A small-molecule ligand and the protein it binds are described below.
Small molecule (SMILES): CC(=O)N[C@H]1[C@H]([C@H](O)[C@H](O)CO)O[C@@](O)(C(=O)O)C[C@@H]1O

Binding-site contacts:
Ligand atom C7 contacts residue TYR145 of chain 31.A at 3.8 Å (hydrophobic).
Ligand atom O1B contacts residue ASN148 of chain 31.A at 4.3 Å.
Ligand atom C10 contacts residue TYR250 of chain 35.A at 3.5 Å (hydrophobic).
Ligand atom O1B contacts residue SER147 of chain 31.A at 3.1 Å (h-bond).
Ligand atom C1 contacts residue SER147 of chain 31.A at 3.6 Å.
Ligand atom C4 contacts residue TYR145 of chain 31.A at 3.6 Å (hydrophobic).
Ligand atom O4 contacts residue TYR145 of chain 31.A at 4.2 Å.
Ligand atom O1A contacts residue SER147 of chain 31.A at 2.8 Å (h-bond).
Ligand atom C5 contacts residue TYR145 of chain 31.A at 3.3 Å (hydrophobic).
Ligand atom C8 contacts residue ALA146 of chain 31.A at 4.4 Å (hydrophobic).
Ligand atom C4 contacts residue PRO252 of chain 35.A at 3.8 Å (hydrophobic).
Ligand atom C11 contacts residue ARG143 of chain 31.A at 4.0 Å.
Ligand atom O4 contacts residue PRO252 of chain 35.A at 3.8 Å.
Ligand atom C6 contacts residue ALA146 of chain 31.A at 4.2 Å (hydrophobic).
Ligand atom C11 contacts residue TYR145 of chain 31.A at 3.7 Å (hydrophobic).
Ligand atom C9 contacts residue TYR145 of chain 31.A at 4.2 Å (hydrophobic).
Ligand atom N5 contacts residue TYR145 of chain 31.A at 2.6 Å (h-bond).
Ligand atom O10 contacts residue TYR250 of chain 35.A at 2.7 Å (h-bond).
Ligand atom C11 contacts residue TYR250 of chain 35.A at 3.7 Å (hydrophobic).
Ligand atom N5 contacts residue TYR250 of chain 35.A at 4.4 Å.
Ligand atom C1 contacts residue ALA146 of chain 31.A at 3.9 Å (hydrophobic).
Ligand atom C3 contacts residue PRO252 of chain 35.A at 3.9 Å (hydrophobic).
Ligand atom O4 contacts residue TYR250 of chain 35.A at 3.4 Å.
Ligand atom O1A contacts residue PRO252 of chain 35.A at 3.3 Å.
Ligand atom C1 contacts residue PRO252 of chain 35.A at 4.1 Å (hydrophobic).
Ligand atom C6 contacts residue TYR145 of chain 31.A at 3.4 Å (hydrophobic).
Ligand atom O1B contacts residue ALA146 of chain 31.A at 3.2 Å.
Ligand atom O4 contacts residue ASN251 of chain 35.A at 4.2 Å.
Ligand atom C10 contacts residue TYR145 of chain 31.A at 3.6 Å (hydrophobic).
Ligand atom O8 contacts residue ALA146 of chain 31.A at 3.3 Å.
Ligand atom O1A contacts residue ALA146 of chain 31.A at 4.2 Å.

Sequence of chain 31.A:
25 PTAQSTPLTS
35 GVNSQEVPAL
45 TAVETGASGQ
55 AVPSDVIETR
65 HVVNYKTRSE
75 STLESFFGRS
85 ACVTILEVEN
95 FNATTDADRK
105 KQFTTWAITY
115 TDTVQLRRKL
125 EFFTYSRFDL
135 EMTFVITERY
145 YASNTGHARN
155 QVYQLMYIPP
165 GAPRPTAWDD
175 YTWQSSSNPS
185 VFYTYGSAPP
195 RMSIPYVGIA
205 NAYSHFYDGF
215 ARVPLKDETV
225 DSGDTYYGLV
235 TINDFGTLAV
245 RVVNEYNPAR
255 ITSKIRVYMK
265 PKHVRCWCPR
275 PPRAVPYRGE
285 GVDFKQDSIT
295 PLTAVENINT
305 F

Sequence of chain 35.A:
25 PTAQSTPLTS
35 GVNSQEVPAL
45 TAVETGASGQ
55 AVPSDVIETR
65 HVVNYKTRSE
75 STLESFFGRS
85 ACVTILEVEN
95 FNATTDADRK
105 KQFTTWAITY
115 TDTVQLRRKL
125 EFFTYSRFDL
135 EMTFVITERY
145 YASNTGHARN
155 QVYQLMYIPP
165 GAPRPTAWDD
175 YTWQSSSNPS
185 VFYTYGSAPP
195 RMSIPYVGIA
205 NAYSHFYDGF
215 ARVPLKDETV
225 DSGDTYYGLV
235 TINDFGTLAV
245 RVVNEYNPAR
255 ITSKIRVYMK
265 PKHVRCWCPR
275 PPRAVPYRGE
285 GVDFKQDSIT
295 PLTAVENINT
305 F